A protein and the small-molecule ligand that binds it are described below.
Small molecule (SMILES): CCN(CCC(=O)O)C(=O)c1cccs1

Binding-site contacts:
Ligand atom C1 contacts residue SER174 of chain 1.A at 4.0 Å.
Ligand atom O1 contacts residue PHE173 of chain 1.A at 4.5 Å.
Ligand atom C7 contacts residue LEU129 of chain 1.A at 4.1 Å (hydrophobic).
Ligand atom C6 contacts residue TYR8 of chain 1.A at 4.2 Å (hydrophobic).
Ligand atom O contacts residue LEU129 of chain 1.A at 4.3 Å.
Ligand atom N contacts residue LEU252 of chain 1.A at 4.2 Å.
Ligand atom C5 contacts residue TYR8 of chain 1.A at 4.0 Å (hydrophobic).
Ligand atom C7 contacts residue TYR8 of chain 1.A at 4.0 Å (hydrophobic).
Ligand atom N contacts residue TYR8 of chain 1.A at 4.2 Å.
Ligand atom O contacts residue ASN255 of chain 1.A at 4.5 Å.
Ligand atom C8 contacts residue LEU252 of chain 1.A at 4.1 Å (hydrophobic).
Ligand atom C4 contacts residue TYR8 of chain 1.A at 3.5 Å (hydrophobic).
Ligand atom C7 contacts residue SER5 of chain 1.A at 3.9 Å.
Ligand atom C3 contacts residue THR177 of chain 1.A at 4.1 Å.
Ligand atom C3 contacts residue ASN255 of chain 1.A at 3.5 Å.
Ligand atom C8 contacts residue ILE256 of chain 1.A at 4.2 Å (hydrophobic).
Ligand atom C9 contacts residue SER5 of chain 1.A at 1.9 Å.
Ligand atom C6 contacts residue LEU252 of chain 1.A at 3.7 Å (hydrophobic).
Ligand atom C5 contacts residue LEU252 of chain 1.A at 4.1 Å (hydrophobic).
Ligand atom C9 contacts residue LEU252 of chain 1.A at 4.1 Å (hydrophobic).
Ligand atom S contacts residue LEU252 of chain 1.A at 3.9 Å.
Ligand atom O2 contacts residue TYR170 of chain 1.A at 3.6 Å.
Ligand atom C4 contacts residue THR177 of chain 1.A at 3.7 Å.
Ligand atom O contacts residue TYR8 of chain 1.A at 3.6 Å.
Ligand atom C1 contacts residue TYR8 of chain 1.A at 4.5 Å (hydrophobic).
Ligand atom C8 contacts residue TYR8 of chain 1.A at 4.3 Å (hydrophobic).
Ligand atom O1 contacts residue THR177 of chain 1.A at 3.3 Å (h-bond).
Ligand atom S contacts residue SER5 of chain 1.A at 3.3 Å (h-bond).
Ligand atom C7 contacts residue LEU252 of chain 1.A at 3.9 Å (hydrophobic).
Ligand atom O2 contacts residue TYR8 of chain 1.A at 3.8 Å.
Ligand atom O1 contacts residue TYR8 of chain 1.A at 2.6 Å (h-bond).
Ligand atom O contacts residue PHE173 of chain 1.A at 4.5 Å.
Ligand atom C2 contacts residue LEU252 of chain 1.A at 3.6 Å (hydrophobic).
Ligand atom O contacts residue LEU131 of chain 1.A at 4.1 Å.
Ligand atom O1 contacts residue SER174 of chain 1.A at 4.3 Å.
Ligand atom C8 contacts residue LEU129 of chain 1.A at 3.5 Å (hydrophobic).
Ligand atom O contacts residue THR177 of chain 1.A at 4.4 Å.
Ligand atom C8 contacts residue SER5 of chain 1.A at 2.5 Å.
Ligand atom C6 contacts residue SER5 of chain 1.A at 4.2 Å.
Ligand atom C2 contacts residue ASN255 of chain 1.A at 4.3 Å.

Sequence of chain 1.A:
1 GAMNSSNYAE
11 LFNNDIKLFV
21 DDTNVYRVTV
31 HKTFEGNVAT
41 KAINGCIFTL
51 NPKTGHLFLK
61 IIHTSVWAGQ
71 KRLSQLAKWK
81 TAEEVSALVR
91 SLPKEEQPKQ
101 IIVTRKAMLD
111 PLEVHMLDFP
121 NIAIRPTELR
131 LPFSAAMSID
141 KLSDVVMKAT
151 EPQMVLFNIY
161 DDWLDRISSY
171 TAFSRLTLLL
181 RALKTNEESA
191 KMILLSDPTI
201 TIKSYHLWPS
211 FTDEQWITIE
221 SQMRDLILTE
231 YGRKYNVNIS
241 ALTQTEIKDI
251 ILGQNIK